Sequence of chain 1.A:
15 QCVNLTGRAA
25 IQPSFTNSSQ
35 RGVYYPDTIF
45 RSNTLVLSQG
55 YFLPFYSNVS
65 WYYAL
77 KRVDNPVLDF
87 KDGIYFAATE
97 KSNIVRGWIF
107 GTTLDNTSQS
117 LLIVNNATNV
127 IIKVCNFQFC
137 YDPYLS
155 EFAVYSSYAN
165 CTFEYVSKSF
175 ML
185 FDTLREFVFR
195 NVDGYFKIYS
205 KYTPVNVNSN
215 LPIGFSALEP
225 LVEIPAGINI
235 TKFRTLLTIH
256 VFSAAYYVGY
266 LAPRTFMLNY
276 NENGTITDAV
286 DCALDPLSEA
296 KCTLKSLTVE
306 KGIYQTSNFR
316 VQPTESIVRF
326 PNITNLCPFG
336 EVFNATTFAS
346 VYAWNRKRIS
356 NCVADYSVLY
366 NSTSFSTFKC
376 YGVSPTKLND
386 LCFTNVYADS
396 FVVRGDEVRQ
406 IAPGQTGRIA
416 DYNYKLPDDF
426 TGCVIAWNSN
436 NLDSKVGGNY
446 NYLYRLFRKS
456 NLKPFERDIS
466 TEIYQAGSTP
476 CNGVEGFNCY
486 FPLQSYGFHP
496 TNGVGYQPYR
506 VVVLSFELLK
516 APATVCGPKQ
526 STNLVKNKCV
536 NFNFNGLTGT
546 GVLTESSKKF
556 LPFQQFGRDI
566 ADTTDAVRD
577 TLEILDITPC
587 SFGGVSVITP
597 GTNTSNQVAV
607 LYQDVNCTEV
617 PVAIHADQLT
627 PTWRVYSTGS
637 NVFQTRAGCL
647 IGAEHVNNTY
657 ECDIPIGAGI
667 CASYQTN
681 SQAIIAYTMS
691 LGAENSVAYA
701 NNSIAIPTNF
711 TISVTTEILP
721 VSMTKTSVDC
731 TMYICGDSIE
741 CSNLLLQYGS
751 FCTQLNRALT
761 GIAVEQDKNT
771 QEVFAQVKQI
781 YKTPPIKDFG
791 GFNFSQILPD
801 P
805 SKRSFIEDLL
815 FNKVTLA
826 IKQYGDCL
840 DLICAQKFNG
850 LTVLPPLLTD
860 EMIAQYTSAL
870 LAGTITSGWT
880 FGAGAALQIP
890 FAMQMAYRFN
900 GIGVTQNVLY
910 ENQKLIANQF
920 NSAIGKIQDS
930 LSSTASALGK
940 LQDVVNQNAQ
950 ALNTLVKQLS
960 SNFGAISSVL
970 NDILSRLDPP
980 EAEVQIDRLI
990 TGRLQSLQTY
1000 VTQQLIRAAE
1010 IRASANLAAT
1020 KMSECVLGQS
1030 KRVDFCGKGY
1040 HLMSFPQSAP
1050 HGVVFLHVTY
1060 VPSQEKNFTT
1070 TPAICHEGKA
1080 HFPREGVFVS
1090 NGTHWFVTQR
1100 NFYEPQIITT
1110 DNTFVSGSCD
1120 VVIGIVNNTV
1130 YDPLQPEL

Sequence of chain 1.B:
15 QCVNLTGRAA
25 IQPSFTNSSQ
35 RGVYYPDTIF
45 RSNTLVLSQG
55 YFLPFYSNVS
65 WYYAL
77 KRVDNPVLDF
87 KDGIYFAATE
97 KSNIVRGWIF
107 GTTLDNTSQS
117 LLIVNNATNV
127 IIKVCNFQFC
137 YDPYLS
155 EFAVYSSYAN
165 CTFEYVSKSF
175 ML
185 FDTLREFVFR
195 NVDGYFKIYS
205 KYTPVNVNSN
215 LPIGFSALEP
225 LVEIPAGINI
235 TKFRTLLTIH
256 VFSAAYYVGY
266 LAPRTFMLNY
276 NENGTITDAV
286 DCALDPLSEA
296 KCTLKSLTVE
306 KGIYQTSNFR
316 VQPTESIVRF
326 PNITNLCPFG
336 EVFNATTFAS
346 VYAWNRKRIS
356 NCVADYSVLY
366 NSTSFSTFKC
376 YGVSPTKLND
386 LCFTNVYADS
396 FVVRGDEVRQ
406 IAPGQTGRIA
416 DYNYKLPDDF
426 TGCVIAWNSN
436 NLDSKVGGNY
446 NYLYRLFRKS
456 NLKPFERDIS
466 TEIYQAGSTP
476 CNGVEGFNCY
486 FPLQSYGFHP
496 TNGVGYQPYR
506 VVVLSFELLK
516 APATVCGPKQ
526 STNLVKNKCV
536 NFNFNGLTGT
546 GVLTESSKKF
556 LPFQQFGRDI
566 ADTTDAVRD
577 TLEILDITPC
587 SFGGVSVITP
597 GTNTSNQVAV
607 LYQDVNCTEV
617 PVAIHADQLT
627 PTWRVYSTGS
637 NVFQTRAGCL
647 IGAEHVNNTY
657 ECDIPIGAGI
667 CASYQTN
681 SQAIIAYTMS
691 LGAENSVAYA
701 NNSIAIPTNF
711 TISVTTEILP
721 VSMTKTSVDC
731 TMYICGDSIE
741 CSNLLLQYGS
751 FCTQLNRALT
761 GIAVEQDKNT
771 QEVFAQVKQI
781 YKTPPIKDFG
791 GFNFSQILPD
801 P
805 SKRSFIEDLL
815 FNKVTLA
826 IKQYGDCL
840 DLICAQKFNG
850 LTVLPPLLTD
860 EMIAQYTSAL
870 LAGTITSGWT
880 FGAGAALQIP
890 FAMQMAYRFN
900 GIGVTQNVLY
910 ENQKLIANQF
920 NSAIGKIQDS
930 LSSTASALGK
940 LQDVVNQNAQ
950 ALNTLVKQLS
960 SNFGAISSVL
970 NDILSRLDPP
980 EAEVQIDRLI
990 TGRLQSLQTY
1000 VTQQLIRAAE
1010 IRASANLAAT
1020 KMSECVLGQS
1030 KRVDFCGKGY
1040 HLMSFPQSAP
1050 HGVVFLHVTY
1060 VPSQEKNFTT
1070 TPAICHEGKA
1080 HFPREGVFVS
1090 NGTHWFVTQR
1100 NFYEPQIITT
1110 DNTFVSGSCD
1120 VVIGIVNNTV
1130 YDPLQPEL

Binding-site contacts:
Ligand atom O7 contacts residue ASN164 of chain 1.B at 3.5 Å (h-bond).
Ligand atom C2 contacts residue ASN164 of chain 1.B at 2.5 Å.
Ligand atom O5 contacts residue ASN164 of chain 1.B at 2.4 Å (h-bond).
Ligand atom C5 contacts residue ASN164 of chain 1.B at 3.7 Å.
Ligand atom C1 contacts residue ASN164 of chain 1.B at 1.4 Å.
Ligand atom C8 contacts residue TYR347 of chain 1.A at 3.6 Å (hydrophobic).
Ligand atom C8 contacts residue ASN164 of chain 1.B at 4.5 Å.
Ligand atom C4 contacts residue ASN164 of chain 1.B at 4.2 Å.
Ligand atom C3 contacts residue ASN164 of chain 1.B at 3.8 Å.
Ligand atom C8 contacts residue ILE464 of chain 1.A at 4.5 Å (hydrophobic).
Ligand atom C7 contacts residue ASN164 of chain 1.B at 3.4 Å.
Ligand atom N2 contacts residue ASN164 of chain 1.B at 2.9 Å (h-bond).

The protein below binds the small molecule below.
Small molecule (SMILES): CC(=O)N[C@H]1[C@H](O[C@H]2[C@H](O)[C@@H](NC(C)=O)CO[C@@H]2CO)O[C@H](CO)[C@@H](O)[C@@H]1O